Binding-site contacts:
Ligand atom C7 contacts residue TYR253 of chain 1.V at 3.8 Å (hydrophobic).
Ligand atom C5 contacts residue ASN215 of chain 1.V at 3.6 Å.
Ligand atom C7 contacts residue ASN213 of chain 1.V at 4.0 Å.
Ligand atom N2 contacts residue ASN213 of chain 1.V at 3.5 Å.
Ligand atom O7 contacts residue ASN215 of chain 1.V at 3.5 Å (h-bond).
Ligand atom N2 contacts residue ASN215 of chain 1.V at 3.0 Å (h-bond).
Ligand atom C7 contacts residue ASN215 of chain 1.V at 3.0 Å.
Ligand atom C7 contacts residue SER252 of chain 1.V at 4.1 Å.
Ligand atom C4 contacts residue ASN215 of chain 1.V at 4.2 Å.
Ligand atom O7 contacts residue SER252 of chain 1.V at 3.3 Å (h-bond).
Ligand atom C8 contacts residue SER252 of chain 1.V at 4.2 Å.
Ligand atom O7 contacts residue TYR253 of chain 1.V at 2.7 Å (h-bond).
Ligand atom C7 contacts residue PHE214 of chain 1.V at 3.5 Å (hydrophobic).
Ligand atom C2 contacts residue ASN215 of chain 1.V at 2.5 Å.
Ligand atom C3 contacts residue ASN213 of chain 1.V at 4.3 Å.
Ligand atom C3 contacts residue ASN215 of chain 1.V at 3.8 Å.
Ligand atom C2 contacts residue ASN213 of chain 1.V at 4.2 Å.
Ligand atom C8 contacts residue ASN215 of chain 1.V at 3.2 Å.
Ligand atom N2 contacts residue PHE214 of chain 1.V at 3.6 Å.
Ligand atom C1 contacts residue ASN215 of chain 1.V at 1.4 Å.
Ligand atom O5 contacts residue ASN215 of chain 1.V at 2.3 Å (h-bond).
Ligand atom N2 contacts residue TYR253 of chain 1.V at 4.5 Å.
Ligand atom O7 contacts residue PHE214 of chain 1.V at 3.0 Å (h-bond).
Ligand atom O3 contacts residue ASN213 of chain 1.V at 3.3 Å.
Ligand atom O7 contacts residue ASN213 of chain 1.V at 3.9 Å.

Sequence of chain 1.V:
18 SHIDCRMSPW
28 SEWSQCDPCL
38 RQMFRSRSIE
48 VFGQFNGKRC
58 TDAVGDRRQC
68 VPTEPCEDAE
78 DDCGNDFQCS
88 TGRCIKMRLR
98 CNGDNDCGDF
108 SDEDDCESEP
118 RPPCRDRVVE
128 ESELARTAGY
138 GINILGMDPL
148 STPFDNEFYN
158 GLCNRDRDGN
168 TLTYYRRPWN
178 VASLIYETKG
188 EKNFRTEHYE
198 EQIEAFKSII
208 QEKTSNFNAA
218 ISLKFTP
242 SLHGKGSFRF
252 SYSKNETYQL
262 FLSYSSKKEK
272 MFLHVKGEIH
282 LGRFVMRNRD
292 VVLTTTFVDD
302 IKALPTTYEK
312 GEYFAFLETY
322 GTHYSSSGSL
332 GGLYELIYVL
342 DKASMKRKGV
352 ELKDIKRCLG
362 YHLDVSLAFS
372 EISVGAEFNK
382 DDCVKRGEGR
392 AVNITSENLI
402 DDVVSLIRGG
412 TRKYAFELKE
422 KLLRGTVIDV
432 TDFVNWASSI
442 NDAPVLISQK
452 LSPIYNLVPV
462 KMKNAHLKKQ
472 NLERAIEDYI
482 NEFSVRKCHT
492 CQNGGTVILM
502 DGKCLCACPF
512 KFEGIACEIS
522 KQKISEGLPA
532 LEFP

The protein below binds the small molecule below.
Small molecule (SMILES): CC(=O)N[C@@H]1[C@@H](O)[C@H](O)[C@@H](CO)O[C@H]1O